Binding-site contacts:
Ligand atom O5B contacts residue LEU129 of chain 1.A at 3.5 Å.
Ligand atom O5P contacts residue ASN123 of chain 1.A at 3.0 Å (h-bond).
Ligand atom C11 contacts residue TYR30 of chain 1.A at 3.3 Å (hydrophobic).
Ligand atom OAP contacts residue ARG90 of chain 1.A at 3.5 Å.
Ligand atom O2A contacts residue ALA95 of chain 1.A at 3.3 Å (h-bond).
Ligand atom O7A contacts residue ARG96 of chain 1.A at 2.8 Å (salt-bridge).
Ligand atom C contacts residue SO41 of chain 1.D at 3.4 Å.
Ligand atom O5A contacts residue ALA95 of chain 1.A at 3.0 Å (h-bond).
Ligand atom C16 contacts residue LYS34 of chain 1.A at 3.3 Å.
Ligand atom O4A contacts residue ARG90 of chain 1.A at 3.3 Å.
Ligand atom C15 contacts residue ARG51 of chain 1.A at 3.5 Å.
Ligand atom O1A contacts residue LEU92 of chain 1.A at 3.0 Å (h-bond).
Ligand atom C9P contacts residue ARG90 of chain 1.A at 3.5 Å.
Ligand atom O6A contacts residue ALA95 of chain 1.A at 3.1 Å.
Ligand atom O9P contacts residue VAL85 of chain 1.A at 3.0 Å (h-bond).
Ligand atom O2A contacts residue GLY93 of chain 1.A at 3.1 Å.
Ligand atom O2A contacts residue ARG96 of chain 1.A at 2.8 Å (salt-bridge).
Ligand atom O3 contacts residue ASN82 of chain 1.A at 2.9 Å (h-bond).
Ligand atom O3 contacts residue GLY81 of chain 1.A at 3.1 Å.
Ligand atom C12 contacts residue SER118 of chain 1.A at 3.3 Å.
Ligand atom N4P contacts residue MET83 of chain 1.A at 2.7 Å (h-bond).
Ligand atom N contacts residue TYR70 of chain 1.A at 3.2 Å (h-bond).
Ligand atom C1 contacts residue SO41 of chain 1.D at 3.1 Å.
Ligand atom C2P contacts residue TYR30 of chain 1.A at 3.4 Å (hydrophobic).
Ligand atom O contacts residue LEU153 of chain 1.A at 3.4 Å.
Ligand atom C2 contacts residue ARG143 of chain 1.A at 3.5 Å.
Ligand atom O3 contacts residue CYS31 of chain 1.A at 3.5 Å (h-bond).
Ligand atom O4A contacts residue GLY91 of chain 1.A at 2.8 Å (h-bond).
Ligand atom O1A contacts residue GLY93 of chain 1.A at 2.8 Å (h-bond).
Ligand atom C17 contacts residue PRO33 of chain 1.A at 3.4 Å (hydrophobic).
Ligand atom O2A contacts residue VAL94 of chain 1.A at 3.5 Å (h-bond).
Ligand atom O5A contacts residue VAL85 of chain 1.A at 3.5 Å.
Ligand atom C11 contacts residue SER118 of chain 1.A at 3.3 Å.
Ligand atom S1P contacts residue TYR130 of chain 1.A at 3.1 Å (h-bond).
Ligand atom O4 contacts residue ARG51 of chain 1.A at 2.9 Å (salt-bridge).
Ligand atom O1A contacts residue GLY91 of chain 1.A at 3.0 Å.
Ligand atom O1 contacts residue SER118 of chain 1.A at 3.5 Å.
Ligand atom O3 contacts residue ARG51 of chain 1.A at 2.8 Å (salt-bridge).
Ligand atom C3P contacts residue MET83 of chain 1.A at 3.4 Å (hydrophobic).
Ligand atom O9A contacts residue GLN132 of chain 1.A at 3.4 Å.

Sequence of chain 1.A:
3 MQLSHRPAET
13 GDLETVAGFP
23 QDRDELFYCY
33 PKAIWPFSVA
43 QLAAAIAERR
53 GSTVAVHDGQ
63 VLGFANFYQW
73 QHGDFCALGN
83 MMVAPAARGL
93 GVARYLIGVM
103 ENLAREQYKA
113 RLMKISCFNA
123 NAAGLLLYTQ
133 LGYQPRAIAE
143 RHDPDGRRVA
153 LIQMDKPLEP

This protein binds this small molecule.
Small molecule (SMILES): CC(C)(COP(=O)(O)OP(=O)(O)OC[C@H]1O[C@@H](n2cnc3c(N)ncnc32)[C@H](O)[C@@H]1OP(=O)(O)O)[C@@H](O)C(=O)NCCC(=O)NCCSCCCC[C@H](NC(=O)CNC(=O)Cc1ccccc1)C(=O)O